Binding-site contacts:
Ligand atom C30 contacts residue MET32 of chain 1.A at 4.2 Å (hydrophobic).
Ligand atom C24 contacts residue GLY82 of chain 1.A at 4.2 Å.
Ligand atom C12 contacts residue MET32 of chain 1.A at 4.0 Å (hydrophobic).
Ligand atom O04 contacts residue ASN30 of chain 1.A at 4.5 Å.
Ligand atom C30 contacts residue PHE66 of chain 1.A at 4.0 Å (hydrophobic).
Ligand atom C22 contacts residue GLY82 of chain 1.A at 4.2 Å.
Ligand atom C01 contacts residue MET32 of chain 1.A at 4.0 Å (hydrophobic).
Ligand atom C31 contacts residue PHE66 of chain 1.A at 4.0 Å (hydrophobic).
Ligand atom N05 contacts residue PHE66 of chain 1.A at 3.8 Å.
Ligand atom C05 contacts residue PHE66 of chain 1.A at 4.4 Å (hydrophobic).
Ligand atom C01 contacts residue PHE66 of chain 1.A at 4.4 Å (hydrophobic).
Ligand atom C25 contacts residue LEU36 of chain 1.A at 4.3 Å (hydrophobic).
Ligand atom C25 contacts residue GLY82 of chain 1.A at 3.2 Å.
Ligand atom C22 contacts residue LEU36 of chain 1.A at 3.7 Å (hydrophobic).
Ligand atom C32 contacts residue MET67 of chain 1.A at 4.3 Å (hydrophobic).
Ligand atom C02 contacts residue PHE66 of chain 1.A at 3.9 Å (hydrophobic).
Ligand atom C02 contacts residue MET32 of chain 1.A at 4.4 Å (hydrophobic).
Ligand atom C31 contacts residue ILE33 of chain 1.A at 4.5 Å (hydrophobic).
Ligand atom N04 contacts residue MET32 of chain 1.A at 4.4 Å.
Ligand atom C26 contacts residue MET32 of chain 1.A at 3.5 Å (hydrophobic).
Ligand atom C04 contacts residue MET32 of chain 1.A at 3.6 Å (hydrophobic).
Ligand atom O04 contacts residue PHE66 of chain 1.A at 4.4 Å.
Ligand atom C33 contacts residue PHE66 of chain 1.A at 3.5 Å (hydrophobic).
Ligand atom C03 contacts residue MET32 of chain 1.A at 4.3 Å (hydrophobic).
Ligand atom C22 contacts residue PHE66 of chain 1.A at 3.7 Å (hydrophobic).
Ligand atom N03 contacts residue PHE66 of chain 1.A at 4.1 Å.
Ligand atom C04 contacts residue PHE66 of chain 1.A at 3.8 Å (hydrophobic).
Ligand atom C24 contacts residue ILE79 of chain 1.A at 4.3 Å (hydrophobic).
Ligand atom O04 contacts residue MET32 of chain 1.A at 3.3 Å.
Ligand atom C02 contacts residue ILE79 of chain 1.A at 4.0 Å (hydrophobic).
Ligand atom O02 contacts residue ILE79 of chain 1.A at 4.1 Å.
Ligand atom C32 contacts residue PHE66 of chain 1.A at 4.0 Å (hydrophobic).
Ligand atom C33 contacts residue MET67 of chain 1.A at 4.2 Å (hydrophobic).
Ligand atom O04 contacts residue ILE33 of chain 1.A at 4.4 Å.
Ligand atom C24 contacts residue GLU81 of chain 1.A at 4.5 Å.
Ligand atom C23 contacts residue ILE79 of chain 1.A at 4.4 Å (hydrophobic).
Ligand atom C24 contacts residue ARG83 of chain 1.A at 4.1 Å.

A protein and the small-molecule ligand that binds it are described below.
Small molecule (SMILES): C[C@H](C[C@@H](C[C@H](C[C@@H](C[C@@H](CCN1CCCC1=O)N1CCCC1=O)N1CCCC1=O)N1CCCC1=O)N1CCCC1=O)N1CCCC1=O

Sequence of chain 1.A:
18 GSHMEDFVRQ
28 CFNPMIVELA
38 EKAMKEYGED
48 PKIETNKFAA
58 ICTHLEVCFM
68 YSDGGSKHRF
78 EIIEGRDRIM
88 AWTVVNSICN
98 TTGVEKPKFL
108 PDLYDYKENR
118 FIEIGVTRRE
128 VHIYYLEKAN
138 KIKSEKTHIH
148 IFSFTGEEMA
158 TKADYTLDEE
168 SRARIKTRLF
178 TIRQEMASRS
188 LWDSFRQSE